Sequence of chain 1.A:
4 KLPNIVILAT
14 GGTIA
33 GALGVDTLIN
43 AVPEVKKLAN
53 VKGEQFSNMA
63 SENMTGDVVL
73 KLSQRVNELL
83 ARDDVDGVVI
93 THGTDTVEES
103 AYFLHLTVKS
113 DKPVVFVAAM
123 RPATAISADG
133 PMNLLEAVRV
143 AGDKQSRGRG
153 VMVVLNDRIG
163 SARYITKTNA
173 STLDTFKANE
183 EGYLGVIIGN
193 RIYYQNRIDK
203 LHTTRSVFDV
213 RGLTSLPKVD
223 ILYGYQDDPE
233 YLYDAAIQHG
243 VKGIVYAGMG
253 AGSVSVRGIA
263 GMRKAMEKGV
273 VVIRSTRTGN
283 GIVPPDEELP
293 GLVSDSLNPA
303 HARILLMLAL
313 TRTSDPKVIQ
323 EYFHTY

Binding-site contacts:
Ligand atom OE2 contacts residue ALA121 of chain 1.B at 3.8 Å.
Ligand atom OE2 contacts residue GLY15 of chain 1.B at 3.4 Å.
Ligand atom CA contacts residue ASP97 of chain 1.B at 3.7 Å.
Ligand atom O contacts residue THR96 of chain 1.B at 3.4 Å (h-bond).
Ligand atom O contacts residue GLY95 of chain 1.B at 3.5 Å.
Ligand atom OE2 contacts residue THR16 of chain 1.B at 2.5 Å (h-bond).
Ligand atom OE1 contacts residue ASP97 of chain 1.B at 4.3 Å.
Ligand atom N contacts residue SER255 of chain 1.A at 3.3 Å (h-bond).
Ligand atom C contacts residue GLY95 of chain 1.B at 3.8 Å.
Ligand atom N contacts residue ASP97 of chain 1.B at 2.6 Å (salt-bridge).
Ligand atom OXT contacts residue GLU64 of chain 1.B at 3.9 Å.
Ligand atom OE1 contacts residue GLY95 of chain 1.B at 3.7 Å.
Ligand atom C contacts residue ALA62 of chain 1.B at 4.4 Å (hydrophobic).
Ligand atom CD contacts residue GLY95 of chain 1.B at 3.9 Å.
Ligand atom CD contacts residue THR16 of chain 1.B at 3.6 Å.
Ligand atom C contacts residue GLU64 of chain 1.B at 3.5 Å.
Ligand atom OXT contacts residue GLY15 of chain 1.B at 3.9 Å.
Ligand atom CB contacts residue THR96 of chain 1.B at 4.4 Å.
Ligand atom O contacts residue ASP97 of chain 1.B at 3.1 Å (salt-bridge).
Ligand atom CA contacts residue GLU64 of chain 1.B at 3.5 Å.
Ligand atom C contacts residue THR96 of chain 1.B at 4.1 Å.
Ligand atom CD contacts residue THR96 of chain 1.B at 3.5 Å.
Ligand atom OXT contacts residue GLY95 of chain 1.B at 3.3 Å.
Ligand atom C contacts residue ASP97 of chain 1.B at 4.0 Å.
Ligand atom OE2 contacts residue GLY95 of chain 1.B at 3.5 Å.
Ligand atom OE1 contacts residue THR96 of chain 1.B at 2.6 Å (h-bond).
Ligand atom OE1 contacts residue THR16 of chain 1.B at 4.4 Å.
Ligand atom OE1 contacts residue ALA121 of chain 1.B at 3.5 Å (h-bond).
Ligand atom CD contacts residue ALA121 of chain 1.B at 3.7 Å (hydrophobic).
Ligand atom CG contacts residue THR16 of chain 1.B at 3.6 Å.
Ligand atom OXT contacts residue SER63 of chain 1.B at 3.0 Å (h-bond).
Ligand atom OE2 contacts residue THR96 of chain 1.B at 3.8 Å.
Ligand atom CB contacts residue ASP97 of chain 1.B at 4.1 Å.
Ligand atom OE2 contacts residue ILE17 of chain 1.B at 4.2 Å.
Ligand atom OXT contacts residue ALA62 of chain 1.B at 3.6 Å.
Ligand atom O contacts residue GLU64 of chain 1.B at 3.7 Å.
Ligand atom OXT contacts residue THR96 of chain 1.B at 4.4 Å.
Ligand atom O contacts residue SER63 of chain 1.B at 2.6 Å (h-bond).
Ligand atom C contacts residue SER63 of chain 1.B at 3.5 Å.
Ligand atom N contacts residue GLU64 of chain 1.B at 2.8 Å (salt-bridge).

A small-molecule ligand and the protein it binds are described below.
Small molecule (SMILES): N[C@@H](CCC(=O)O)C(=O)O

Sequence of chain 1.B:
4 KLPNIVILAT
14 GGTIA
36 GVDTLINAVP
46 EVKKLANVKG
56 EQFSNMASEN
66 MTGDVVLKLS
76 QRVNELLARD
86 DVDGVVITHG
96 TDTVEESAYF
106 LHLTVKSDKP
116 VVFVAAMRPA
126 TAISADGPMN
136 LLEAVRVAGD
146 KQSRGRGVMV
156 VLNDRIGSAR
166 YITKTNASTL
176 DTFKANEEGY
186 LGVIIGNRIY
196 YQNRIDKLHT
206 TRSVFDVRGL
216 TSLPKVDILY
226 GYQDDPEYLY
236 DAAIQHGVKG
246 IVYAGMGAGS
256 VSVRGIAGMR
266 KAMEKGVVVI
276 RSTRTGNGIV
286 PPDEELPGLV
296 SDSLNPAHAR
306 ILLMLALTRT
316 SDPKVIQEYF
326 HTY